Binding-site contacts:
Ligand atom C4 contacts residue ASN48 of chain 1.IA at 4.3 Å.
Ligand atom C7 contacts residue TYR139 of chain 1.IA at 4.0 Å (hydrophobic).
Ligand atom C7 contacts residue ASN48 of chain 1.IA at 3.4 Å.
Ligand atom C8 contacts residue ARG56 of chain 1.IA at 4.4 Å.
Ligand atom C3 contacts residue ASN48 of chain 1.IA at 3.8 Å.
Ligand atom O1S6 contacts residue GLY53 of chain 1.IA at 3.9 Å.
Ligand atom N2 contacts residue ASN48 of chain 1.IA at 2.8 Å (h-bond).
Ligand atom C8 contacts residue TYR139 of chain 1.IA at 3.5 Å (hydrophobic).
Ligand atom C6 contacts residue GLY53 of chain 1.IA at 3.8 Å.
Ligand atom C8 contacts residue PHE115 of chain 1.IA at 3.9 Å (hydrophobic).
Ligand atom C8 contacts residue GLY53 of chain 1.IA at 3.5 Å.
Ligand atom O6 contacts residue SER52 of chain 1.IA at 4.3 Å.
Ligand atom C8 contacts residue SER55 of chain 1.IA at 2.9 Å.
Ligand atom O3 contacts residue LYS112 of chain 1.IA at 3.6 Å.
Ligand atom C7 contacts residue SER55 of chain 1.IA at 4.3 Å.
Ligand atom C7 contacts residue TYR59 of chain 1.IA at 3.3 Å (hydrophobic).
Ligand atom C7 contacts residue THR57 of chain 1.IA at 3.8 Å.
Ligand atom N2 contacts residue TYR139 of chain 1.IA at 3.9 Å.
Ligand atom C5 contacts residue ASN48 of chain 1.IA at 3.7 Å.
Ligand atom O1S6 contacts residue SER52 of chain 1.IA at 3.4 Å (h-bond).
Ligand atom O5 contacts residue THR50 of chain 1.IA at 3.4 Å.
Ligand atom C7 contacts residue GLY53 of chain 1.IA at 4.2 Å.
Ligand atom O7 contacts residue TYR59 of chain 1.IA at 2.6 Å (h-bond).
Ligand atom C8 contacts residue THR50 of chain 1.IA at 3.6 Å.
Ligand atom C6 contacts residue THR50 of chain 1.IA at 3.5 Å.
Ligand atom C8 contacts residue THR57 of chain 1.IA at 3.9 Å.
Ligand atom O5 contacts residue ASN48 of chain 1.IA at 2.4 Å (h-bond).
Ligand atom C2 contacts residue ASN48 of chain 1.IA at 2.5 Å.
Ligand atom C1 contacts residue ASN48 of chain 1.IA at 1.5 Å.
Ligand atom C1 contacts residue THR50 of chain 1.IA at 4.0 Å.
Ligand atom O7 contacts residue ASN48 of chain 1.IA at 3.6 Å (h-bond).
Ligand atom O2 contacts residue ARG56 of chain 1.IA at 4.5 Å.
Ligand atom C5 contacts residue THR50 of chain 1.IA at 3.4 Å.
Ligand atom O7 contacts residue THR57 of chain 1.IA at 3.2 Å.
Ligand atom C8 contacts residue ASN114 of chain 1.IA at 4.1 Å.
Ligand atom C3 contacts residue LYS112 of chain 1.IA at 4.3 Å.
Ligand atom C6 contacts residue SER52 of chain 1.IA at 4.0 Å.
Ligand atom C8 contacts residue TYR59 of chain 1.IA at 3.2 Å (hydrophobic).
Ligand atom N2 contacts residue GLY53 of chain 1.IA at 3.8 Å.
Ligand atom C8 contacts residue ASN48 of chain 1.IA at 4.4 Å.

Sequence of chain 1.IA:
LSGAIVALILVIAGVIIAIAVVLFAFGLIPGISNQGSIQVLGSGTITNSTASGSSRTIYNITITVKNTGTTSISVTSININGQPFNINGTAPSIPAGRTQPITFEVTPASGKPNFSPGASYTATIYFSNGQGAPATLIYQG

The protein below binds the small molecule below.
Small molecule (SMILES): CC(=O)N[C@H]1[C@H](O[C@H]2[C@H](O)[C@@H](NC(C)=O)CO[C@@H]2CO)O[C@H](CO)[C@@H](O)[C@@H]1O[C@@H]1O[C@H](CS(=O)(=O)O)[C@@H](O)[C@H](O)[C@H]1O